Binding-site contacts:
Ligand atom O7 contacts residue ASN205 of chain 1.C at 3.1 Å (h-bond).
Ligand atom C3 contacts residue ASN205 of chain 1.C at 3.8 Å.
Ligand atom O6 contacts residue ASN193 of chain 1.C at 3.1 Å.
Ligand atom C7 contacts residue ASN205 of chain 1.C at 3.2 Å.
Ligand atom N2 contacts residue ASN205 of chain 1.C at 2.9 Å (h-bond).
Ligand atom C1 contacts residue ASN193 of chain 1.C at 4.1 Å.
Ligand atom O5 contacts residue ASN193 of chain 1.C at 3.4 Å.
Ligand atom C2 contacts residue ASN205 of chain 1.C at 2.5 Å.
Ligand atom C1 contacts residue ASN205 of chain 1.C at 1.4 Å.
Ligand atom C5 contacts residue ASN193 of chain 1.C at 4.0 Å.
Ligand atom C6 contacts residue ASN193 of chain 1.C at 3.5 Å.
Ligand atom C8 contacts residue ASN205 of chain 1.C at 4.4 Å.
Ligand atom O5 contacts residue ASN205 of chain 1.C at 2.4 Å (h-bond).
Ligand atom C8 contacts residue GLU51 of chain 1.C at 3.7 Å.
Ligand atom C4 contacts residue ASN205 of chain 1.C at 4.2 Å.
Ligand atom C5 contacts residue ASN205 of chain 1.C at 3.7 Å.

Sequence of chain 1.C:
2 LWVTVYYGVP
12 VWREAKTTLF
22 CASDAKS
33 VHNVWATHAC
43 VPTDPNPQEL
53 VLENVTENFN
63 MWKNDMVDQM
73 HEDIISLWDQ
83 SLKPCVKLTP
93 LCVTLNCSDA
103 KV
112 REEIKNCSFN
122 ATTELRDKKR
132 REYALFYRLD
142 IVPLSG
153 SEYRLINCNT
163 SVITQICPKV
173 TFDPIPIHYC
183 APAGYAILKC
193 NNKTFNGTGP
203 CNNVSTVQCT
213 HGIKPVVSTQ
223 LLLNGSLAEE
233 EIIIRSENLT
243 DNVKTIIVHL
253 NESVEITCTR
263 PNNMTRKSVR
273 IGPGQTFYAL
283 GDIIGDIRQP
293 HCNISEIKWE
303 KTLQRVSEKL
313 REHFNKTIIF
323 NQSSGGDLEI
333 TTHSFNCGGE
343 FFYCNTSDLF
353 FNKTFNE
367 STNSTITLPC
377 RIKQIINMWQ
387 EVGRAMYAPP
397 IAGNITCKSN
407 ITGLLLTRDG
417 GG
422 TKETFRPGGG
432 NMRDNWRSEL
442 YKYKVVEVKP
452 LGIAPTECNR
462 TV

This protein binds this small molecule.
Small molecule (SMILES): CC(=O)N[C@H]1[C@H](O[C@H]2[C@H](O)[C@@H](NC(C)=O)CO[C@@H]2CO)O[C@H](CO)[C@@H](O)[C@@H]1O